Binding-site contacts:
Ligand atom O3 contacts residue SER80 of chain 1.C at 4.0 Å.
Ligand atom C2 contacts residue ASN79 of chain 1.C at 2.4 Å.
Ligand atom O5 contacts residue ASN79 of chain 1.C at 2.4 Å (h-bond).
Ligand atom O6 contacts residue ASN79 of chain 1.C at 4.2 Å.
Ligand atom C5 contacts residue ASN79 of chain 1.C at 3.6 Å.
Ligand atom O5 contacts residue SER80 of chain 1.C at 4.3 Å.
Ligand atom C3 contacts residue ASN79 of chain 1.C at 3.5 Å.
Ligand atom C8 contacts residue LYS76 of chain 1.C at 3.6 Å.
Ligand atom C7 contacts residue ASN79 of chain 1.C at 3.4 Å.
Ligand atom C8 contacts residue ASN79 of chain 1.C at 4.2 Å.
Ligand atom O7 contacts residue ASN79 of chain 1.C at 3.9 Å.
Ligand atom C1 contacts residue ASN79 of chain 1.C at 1.4 Å.
Ligand atom O4 contacts residue SER80 of chain 1.C at 3.8 Å.
Ligand atom C6 contacts residue ASN79 of chain 1.C at 4.3 Å.
Ligand atom N2 contacts residue LYS76 of chain 1.C at 3.6 Å.
Ligand atom C4 contacts residue SER80 of chain 1.C at 4.5 Å.
Ligand atom N2 contacts residue ASN79 of chain 1.C at 2.5 Å (h-bond).
Ligand atom C4 contacts residue ASN79 of chain 1.C at 4.2 Å.
Ligand atom C3 contacts residue SER80 of chain 1.C at 4.0 Å.
Ligand atom C7 contacts residue LYS76 of chain 1.C at 4.2 Å.

A small-molecule ligand and the protein it binds are described below.
Small molecule (SMILES): CC(=O)N[C@@H]1[C@@H](O)[C@H](O)[C@@H](CO)O[C@H]1O

Sequence of chain 1.C:
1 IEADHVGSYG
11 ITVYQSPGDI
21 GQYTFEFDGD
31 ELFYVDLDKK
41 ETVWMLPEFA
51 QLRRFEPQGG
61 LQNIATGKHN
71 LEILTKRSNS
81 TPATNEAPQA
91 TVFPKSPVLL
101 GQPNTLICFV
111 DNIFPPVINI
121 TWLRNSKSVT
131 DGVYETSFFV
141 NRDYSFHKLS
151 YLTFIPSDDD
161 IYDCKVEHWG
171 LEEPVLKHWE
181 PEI